This small molecule binds to this protein.
Small molecule (SMILES): CO[C@H]1[C@H](O)[C@@H](O)[C@@H](O[C@H]2[C@H](O[C@@H]3CO[C@@H](O)[C@H](O)[C@H]3O)OC[C@@H](O)[C@@H]2O)O[C@@H]1C(=O)O

Binding-site contacts:
Ligand atom O5 contacts residue PHE25 of chain 1.A at 3.8 Å.
Ligand atom O5 contacts residue TRP314 of chain 1.A at 3.8 Å.
Ligand atom C5 contacts residue TYR188 of chain 1.A at 3.8 Å (hydrophobic).
Ligand atom O4 contacts residue ASP71 of chain 1.A at 2.6 Å (salt-bridge).
Ligand atom C1 contacts residue GLU226 of chain 1.A at 3.8 Å.
Ligand atom O2 contacts residue TRP120 of chain 1.A at 3.3 Å (h-bond).
Ligand atom C1 contacts residue GLU271 of chain 1.A at 3.2 Å.
Ligand atom O3 contacts residue ARG27 of chain 1.A at 2.8 Å (salt-bridge).
Ligand atom C5 contacts residue LEU275 of chain 1.A at 3.9 Å (hydrophobic).
Ligand atom O6B contacts residue GLN318 of chain 1.A at 3.8 Å.
Ligand atom O3 contacts residue TRP120 of chain 1.A at 2.9 Å (h-bond).
Ligand atom O3 contacts residue PHE25 of chain 1.A at 3.5 Å.
Ligand atom O6A contacts residue GLN318 of chain 1.A at 2.9 Å (h-bond).
Ligand atom C4 contacts residue ASP71 of chain 1.A at 3.3 Å.
Ligand atom C6 contacts residue ARG27 of chain 1.A at 3.8 Å.
Ligand atom C2 contacts residue GLU271 of chain 1.A at 3.5 Å.
Ligand atom C4 contacts residue TYR188 of chain 1.A at 3.4 Å (hydrophobic).
Ligand atom O3 contacts residue GLN276 of chain 1.A at 3.4 Å.
Ligand atom C5 contacts residue PHE25 of chain 1.A at 3.8 Å (hydrophobic).
Ligand atom O2 contacts residue ASN180 of chain 1.A at 2.8 Å (h-bond).
Ligand atom O3 contacts residue ASP71 of chain 1.A at 3.5 Å (salt-bridge).
Ligand atom O1 contacts residue GLU226 of chain 1.A at 2.7 Å (salt-bridge).
Ligand atom C3 contacts residue GLU271 of chain 1.A at 3.4 Å.
Ligand atom C6 contacts residue GLN318 of chain 1.A at 3.7 Å.
Ligand atom O6A contacts residue SER324 of chain 1.A at 2.7 Å (h-bond).
Ligand atom O5 contacts residue TYR188 of chain 1.A at 3.4 Å (h-bond).
Ligand atom O6A contacts residue THR322 of chain 1.A at 3.9 Å.
Ligand atom C6 contacts residue SER324 of chain 1.A at 3.9 Å.
Ligand atom O2 contacts residue GLU271 of chain 1.A at 2.7 Å (salt-bridge).
Ligand atom O2 contacts residue LEU275 of chain 1.A at 3.8 Å.
Ligand atom C2 contacts residue TYR188 of chain 1.A at 3.8 Å (hydrophobic).
Ligand atom O3 contacts residue TRP314 of chain 1.A at 3.5 Å.
Ligand atom O4 contacts residue TRP314 of chain 1.A at 3.6 Å.
Ligand atom C5 contacts residue GLU271 of chain 1.A at 3.7 Å.
Ligand atom C2 contacts residue TRP120 of chain 1.A at 3.8 Å (hydrophobic).
Ligand atom C3 contacts residue TRP314 of chain 1.A at 3.8 Å (hydrophobic).
Ligand atom C7 contacts residue THR322 of chain 1.A at 3.7 Å.
Ligand atom C3 contacts residue TRP120 of chain 1.A at 3.9 Å (hydrophobic).
Ligand atom C3 contacts residue ARG27 of chain 1.A at 3.8 Å.
Ligand atom C2 contacts residue ASN180 of chain 1.A at 3.7 Å.

Sequence of chain 1.A:
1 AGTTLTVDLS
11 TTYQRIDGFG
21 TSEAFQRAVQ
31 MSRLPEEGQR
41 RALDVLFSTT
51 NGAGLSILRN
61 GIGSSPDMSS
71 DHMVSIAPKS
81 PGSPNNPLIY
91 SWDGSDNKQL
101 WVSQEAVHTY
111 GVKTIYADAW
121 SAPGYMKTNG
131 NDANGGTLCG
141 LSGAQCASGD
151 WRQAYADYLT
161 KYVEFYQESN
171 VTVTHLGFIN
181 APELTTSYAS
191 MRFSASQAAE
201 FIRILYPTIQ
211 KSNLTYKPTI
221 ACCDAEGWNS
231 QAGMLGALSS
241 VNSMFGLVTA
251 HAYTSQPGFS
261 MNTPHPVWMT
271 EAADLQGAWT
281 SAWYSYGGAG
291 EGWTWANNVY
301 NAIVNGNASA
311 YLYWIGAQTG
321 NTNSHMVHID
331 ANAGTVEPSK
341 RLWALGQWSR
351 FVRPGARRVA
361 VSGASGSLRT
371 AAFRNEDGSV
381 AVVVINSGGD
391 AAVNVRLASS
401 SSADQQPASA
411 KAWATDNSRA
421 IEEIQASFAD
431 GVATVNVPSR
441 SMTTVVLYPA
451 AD